This small molecule binds to this protein.
Small molecule (SMILES): CC(C)(C)NC[C@H](O)COc1nsnc1N1CCOCC1

Binding-site contacts:
Ligand atom C14 contacts residue ASN464 of chain 1.A at 3.5 Å.
Ligand atom C19 contacts residue ASP137 of chain 1.A at 3.4 Å.
Ligand atom N4 contacts residue PHE442 of chain 1.A at 3.7 Å.
Ligand atom C18 contacts residue ASN464 of chain 1.A at 3.4 Å.
Ligand atom C14 contacts residue ASP137 of chain 1.A at 3.5 Å.
Ligand atom O12 contacts residue VAL138 of chain 1.A at 3.4 Å.
Ligand atom N17 contacts residue TYR468 of chain 1.A at 3.6 Å.
Ligand atom O15 contacts residue TRP438 of chain 1.A at 3.5 Å.
Ligand atom N8 contacts residue SER231 of chain 1.A at 3.8 Å.
Ligand atom N8 contacts residue PHE442 of chain 1.A at 3.4 Å.
Ligand atom O1 contacts residue PHE217 of chain 1.A at 3.4 Å.
Ligand atom O1 contacts residue ASN445 of chain 1.A at 3.5 Å (h-bond).
Ligand atom C2 contacts residue PHE217 of chain 1.A at 3.7 Å (hydrophobic).
Ligand atom C18 contacts residue ASP137 of chain 1.A at 3.5 Å.
Ligand atom C7 contacts residue PHE442 of chain 1.A at 3.5 Å (hydrophobic).
Ligand atom C11 contacts residue PHE442 of chain 1.A at 3.8 Å (hydrophobic).
Ligand atom N17 contacts residue ASN464 of chain 1.A at 2.9 Å (h-bond).
Ligand atom C20 contacts residue PHE217 of chain 1.A at 3.7 Å (hydrophobic).
Ligand atom C19 contacts residue THR134 of chain 1.A at 3.7 Å.
Ligand atom C20 contacts residue ASN464 of chain 1.A at 3.4 Å.
Ligand atom N10 contacts residue VAL141 of chain 1.A at 3.5 Å.
Ligand atom N10 contacts residue VAL138 of chain 1.A at 3.4 Å.
Ligand atom C3 contacts residue SER227 of chain 1.A at 3.2 Å.
Ligand atom C6 contacts residue PHE217 of chain 1.A at 3.7 Å (hydrophobic).
Ligand atom C16 contacts residue ASN464 of chain 1.A at 3.7 Å.
Ligand atom C21 contacts residue ASP137 of chain 1.A at 3.6 Å.
Ligand atom N17 contacts residue ASP137 of chain 1.A at 3.0 Å (salt-bridge).
Ligand atom S9 contacts residue PHE442 of chain 1.A at 3.8 Å.
Ligand atom C21 contacts residue ASN464 of chain 1.A at 3.4 Å.
Ligand atom S9 contacts residue THR142 of chain 1.A at 3.2 Å (h-bond).
Ligand atom C11 contacts residue VAL138 of chain 1.A at 3.6 Å (hydrophobic).
Ligand atom C16 contacts residue ASP137 of chain 1.A at 3.4 Å.
Ligand atom C2 contacts residue SER227 of chain 1.A at 3.5 Å.
Ligand atom C6 contacts residue TYR460 of chain 1.A at 3.4 Å (hydrophobic).
Ligand atom O15 contacts residue ASP137 of chain 1.A at 2.7 Å (salt-bridge).
Ligand atom C6 contacts residue ASN445 of chain 1.A at 3.7 Å.
Ligand atom S9 contacts residue SER231 of chain 1.A at 3.5 Å.
Ligand atom C21 contacts residue TYR468 of chain 1.A at 3.6 Å (hydrophobic).
Ligand atom C5 contacts residue PHE441 of chain 1.A at 3.7 Å (hydrophobic).
Ligand atom O15 contacts residue ASN464 of chain 1.A at 2.8 Å (h-bond).

Sequence of chain 1.A:
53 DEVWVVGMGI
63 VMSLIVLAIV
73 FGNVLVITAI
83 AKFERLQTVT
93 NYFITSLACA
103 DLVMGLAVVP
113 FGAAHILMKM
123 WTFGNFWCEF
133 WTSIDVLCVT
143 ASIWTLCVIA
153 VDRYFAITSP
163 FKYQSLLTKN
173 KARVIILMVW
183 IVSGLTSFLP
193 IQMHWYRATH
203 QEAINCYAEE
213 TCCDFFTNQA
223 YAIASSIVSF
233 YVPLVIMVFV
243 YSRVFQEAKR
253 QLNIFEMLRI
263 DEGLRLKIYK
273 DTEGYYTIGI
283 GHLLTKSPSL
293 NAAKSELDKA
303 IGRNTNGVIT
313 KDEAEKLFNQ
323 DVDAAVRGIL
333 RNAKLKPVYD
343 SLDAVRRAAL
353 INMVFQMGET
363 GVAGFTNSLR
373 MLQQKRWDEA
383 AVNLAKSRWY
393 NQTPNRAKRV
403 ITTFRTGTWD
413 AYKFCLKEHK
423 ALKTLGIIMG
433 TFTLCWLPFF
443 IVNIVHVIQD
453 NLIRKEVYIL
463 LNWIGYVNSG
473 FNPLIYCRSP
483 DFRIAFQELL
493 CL